The small molecule below binds the protein below.
Small molecule (SMILES): COCC(=O)NCc1nc2ccccc2[nH]1

Sequence of chain 1.A:
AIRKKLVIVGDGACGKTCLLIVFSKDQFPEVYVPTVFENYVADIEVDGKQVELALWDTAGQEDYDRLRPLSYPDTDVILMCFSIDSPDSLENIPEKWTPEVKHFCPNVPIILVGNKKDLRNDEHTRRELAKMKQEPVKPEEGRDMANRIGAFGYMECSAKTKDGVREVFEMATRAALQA

Binding-site contacts:
Ligand atom N contacts residue ASP29 of chain 1.A at 3.7 Å.
Ligand atom C3 contacts residue ASP29 of chain 1.A at 4.3 Å.
Ligand atom C9 contacts residue ASP29 of chain 1.A at 4.2 Å.
Ligand atom N1 contacts residue PHE26 of chain 1.A at 3.5 Å (h-bond).
Ligand atom C6 contacts residue SER27 of chain 1.A at 3.4 Å.
Ligand atom C5 contacts residue TYR43 of chain 1.A at 4.2 Å (hydrophobic).
Ligand atom C contacts residue LYS165 of chain 1.A at 4.2 Å.
Ligand atom C contacts residue VAL25 of chain 1.A at 3.9 Å (hydrophobic).
Ligand atom C1 contacts residue ARG169 of chain 1.A at 3.7 Å.
Ligand atom C7 contacts residue LYS28 of chain 1.A at 4.4 Å.
Ligand atom C3 contacts residue PHE26 of chain 1.A at 3.3 Å (hydrophobic).
Ligand atom C contacts residue VAL168 of chain 1.A at 3.8 Å (hydrophobic).
Ligand atom C1 contacts residue PHE26 of chain 1.A at 3.9 Å (hydrophobic).
Ligand atom C1 contacts residue ASP29 of chain 1.A at 3.4 Å.
Ligand atom O contacts residue ASP29 of chain 1.A at 2.9 Å (salt-bridge).
Ligand atom O1 contacts residue ARG169 of chain 1.A at 3.6 Å.
Ligand atom C5 contacts residue ASP29 of chain 1.A at 4.0 Å.
Ligand atom C4 contacts residue SER27 of chain 1.A at 4.4 Å.
Ligand atom N contacts residue PHE26 of chain 1.A at 2.9 Å (h-bond).
Ligand atom C6 contacts residue TYR43 of chain 1.A at 3.8 Å (hydrophobic).
Ligand atom O contacts residue VAL25 of chain 1.A at 4.1 Å.
Ligand atom N1 contacts residue SER27 of chain 1.A at 3.2 Å (h-bond).
Ligand atom C5 contacts residue SER27 of chain 1.A at 3.5 Å.
Ligand atom C2 contacts residue ARG169 of chain 1.A at 4.3 Å.
Ligand atom C10 contacts residue ASP29 of chain 1.A at 3.6 Å.
Ligand atom C5 contacts residue LYS28 of chain 1.A at 4.1 Å.
Ligand atom O contacts residue PHE26 of chain 1.A at 3.8 Å.
Ligand atom O1 contacts residue PHE26 of chain 1.A at 3.6 Å.
Ligand atom N1 contacts residue ASP29 of chain 1.A at 4.0 Å.
Ligand atom C2 contacts residue PHE26 of chain 1.A at 3.5 Å (hydrophobic).
Ligand atom C6 contacts residue LYS28 of chain 1.A at 4.1 Å.
Ligand atom C contacts residue ARG169 of chain 1.A at 4.3 Å.
Ligand atom C contacts residue PHE26 of chain 1.A at 4.1 Å (hydrophobic).
Ligand atom N2 contacts residue ASP29 of chain 1.A at 3.4 Å.
Ligand atom C4 contacts residue ASP29 of chain 1.A at 3.7 Å.
Ligand atom N1 contacts residue LYS28 of chain 1.A at 4.2 Å.
Ligand atom C2 contacts residue ASP29 of chain 1.A at 3.9 Å.
Ligand atom C contacts residue ASP29 of chain 1.A at 3.4 Å.
Ligand atom C4 contacts residue PHE26 of chain 1.A at 3.6 Å (hydrophobic).
Ligand atom N1 contacts residue TYR43 of chain 1.A at 4.2 Å.